This protein binds this small molecule.
Small molecule (SMILES): CCOC(=O)N[C@@H](CCCCN)C(=O)c1noc(Cc2ccc(C(=O)NC3Cc4ccccc4C3)cc2)n1

Binding-site contacts:
Ligand atom C36 contacts residue ASP52 of chain 1.B at 3.6 Å.
Ligand atom C19 contacts residue HIS44 of chain 1.B at 3.5 Å.
Ligand atom N7 contacts residue SER194 of chain 1.B at 2.9 Å (h-bond).
Ligand atom N1 contacts residue GLY225 of chain 1.B at 3.6 Å.
Ligand atom C18 contacts residue HIS44 of chain 1.B at 3.6 Å.
Ligand atom O14 contacts residue GLN191 of chain 1.B at 3.3 Å.
Ligand atom N7 contacts residue SER213 of chain 1.B at 3.0 Å (h-bond).
Ligand atom N7 contacts residue HIS44 of chain 1.B at 3.6 Å.
Ligand atom C12 contacts residue ALA86 of chain 1.B at 3.7 Å (hydrophobic).
Ligand atom N1 contacts residue SER189 of chain 1.B at 2.7 Å (h-bond).
Ligand atom O10 contacts residue SER213 of chain 1.B at 3.6 Å.
Ligand atom C36 contacts residue ALA55 of chain 1.B at 3.8 Å (hydrophobic).
Ligand atom O14 contacts residue ASP193 of chain 1.B at 3.4 Å (salt-bridge).
Ligand atom C34 contacts residue LYS51 of chain 1.B at 3.8 Å.
Ligand atom C2 contacts residue SER189 of chain 1.B at 3.3 Å.
Ligand atom C3 contacts residue SER189 of chain 1.B at 3.5 Å.
Ligand atom C15 contacts residue HIS44 of chain 1.B at 3.6 Å.
Ligand atom C13 contacts residue SER194 of chain 1.B at 1.4 Å.
Ligand atom N16 contacts residue GLY192 of chain 1.B at 3.5 Å (h-bond).
Ligand atom C15 contacts residue SER194 of chain 1.B at 2.5 Å.
Ligand atom C35 contacts residue LYS51 of chain 1.B at 3.7 Å.
Ligand atom N1 contacts residue ASP188 of chain 1.B at 2.7 Å (salt-bridge).
Ligand atom N38 contacts residue HIS44 of chain 1.B at 2.7 Å (h-bond).
Ligand atom C5 contacts residue VAL212 of chain 1.B at 3.8 Å (hydrophobic).
Ligand atom C30 contacts residue PHE28 of chain 1.B at 3.6 Å (hydrophobic).
Ligand atom N16 contacts residue SER194 of chain 1.B at 3.7 Å.
Ligand atom C5 contacts residue SER213 of chain 1.B at 3.6 Å.
Ligand atom O14 contacts residue SER194 of chain 1.B at 2.2 Å (h-bond).
Ligand atom O9 contacts residue GLN191 of chain 1.B at 3.6 Å (h-bond).
Ligand atom C31 contacts residue VAL20 of chain 1.B at 3.7 Å (hydrophobic).
Ligand atom C36 contacts residue LYS51 of chain 1.B at 3.7 Å.
Ligand atom C6 contacts residue SER194 of chain 1.B at 2.4 Å.
Ligand atom N28 contacts residue CYS45 of chain 1.B at 3.8 Å.
Ligand atom C25 contacts residue HIS44 of chain 1.B at 3.3 Å.
Ligand atom O14 contacts residue GLY192 of chain 1.B at 2.8 Å (h-bond).
Ligand atom N38 contacts residue SER194 of chain 1.B at 3.0 Å (h-bond).
Ligand atom C4 contacts residue GLN191 of chain 1.B at 3.8 Å.
Ligand atom C5 contacts residue SER194 of chain 1.B at 2.8 Å.
Ligand atom C24 contacts residue CYS45 of chain 1.B at 3.4 Å (hydrophobic).
Ligand atom O14 contacts residue CYS190 of chain 1.B at 3.2 Å (h-bond).

Sequence of chain 1.B:
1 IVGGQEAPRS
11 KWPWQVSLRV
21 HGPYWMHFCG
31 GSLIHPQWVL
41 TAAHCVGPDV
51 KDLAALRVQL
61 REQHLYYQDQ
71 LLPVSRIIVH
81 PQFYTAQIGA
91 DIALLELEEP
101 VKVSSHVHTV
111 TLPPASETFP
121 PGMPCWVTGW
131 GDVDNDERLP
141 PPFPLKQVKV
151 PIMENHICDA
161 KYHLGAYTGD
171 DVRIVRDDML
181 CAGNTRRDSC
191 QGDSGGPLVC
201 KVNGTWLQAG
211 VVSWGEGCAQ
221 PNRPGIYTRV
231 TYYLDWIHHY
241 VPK